This small molecule binds to this protein.
Small molecule (SMILES): CC(=O)N[C@H]1[C@H](O[C@H]2[C@H](O)[C@@H](NC(C)=O)CO[C@@H]2CO)O[C@H](CO)[C@@H](O)[C@@H]1O

Binding-site contacts:
Ligand atom O3 contacts residue HIS1101 of chain 1.B at 4.4 Å.
Ligand atom N2 contacts residue THR1100 of chain 1.B at 3.8 Å.
Ligand atom O4 contacts residue HIS1101 of chain 1.B at 3.4 Å.
Ligand atom C1 contacts residue PHE1103 of chain 1.B at 4.4 Å (hydrophobic).
Ligand atom C8 contacts residue ASN1098 of chain 1.B at 3.4 Å.
Ligand atom C4 contacts residue ASN1098 of chain 1.B at 4.2 Å.
Ligand atom O5 contacts residue HIS1101 of chain 1.B at 3.9 Å.
Ligand atom C2 contacts residue HIS1101 of chain 1.B at 4.3 Å.
Ligand atom C1 contacts residue HIS1101 of chain 1.B at 3.8 Å.
Ligand atom N2 contacts residue ASN1098 of chain 1.B at 2.9 Å (h-bond).
Ligand atom O6 contacts residue PHE1103 of chain 1.B at 4.0 Å.
Ligand atom C3 contacts residue THR1100 of chain 1.B at 4.4 Å.
Ligand atom C7 contacts residue ASN1098 of chain 1.B at 3.2 Å.
Ligand atom C1 contacts residue THR1100 of chain 1.B at 4.4 Å.
Ligand atom C3 contacts residue HIS1101 of chain 1.B at 3.5 Å.
Ligand atom C1 contacts residue ASN1098 of chain 1.B at 1.4 Å.
Ligand atom C3 contacts residue ASN1098 of chain 1.B at 3.8 Å.
Ligand atom C6 contacts residue HIS1101 of chain 1.B at 4.3 Å.
Ligand atom C5 contacts residue ASN1098 of chain 1.B at 3.6 Å.
Ligand atom C6 contacts residue PHE1103 of chain 1.B at 3.7 Å (hydrophobic).
Ligand atom C8 contacts residue THR1100 of chain 1.B at 4.3 Å.
Ligand atom C5 contacts residue HIS1101 of chain 1.B at 3.3 Å.
Ligand atom C2 contacts residue ASN1098 of chain 1.B at 2.5 Å.
Ligand atom O7 contacts residue ASN1098 of chain 1.B at 3.2 Å (h-bond).
Ligand atom C2 contacts residue THR1100 of chain 1.B at 4.4 Å.
Ligand atom C4 contacts residue HIS1101 of chain 1.B at 3.8 Å.
Ligand atom O5 contacts residue ASN1098 of chain 1.B at 2.3 Å (h-bond).
Ligand atom O5 contacts residue PHE1103 of chain 1.B at 3.9 Å.
Ligand atom C5 contacts residue PHE1103 of chain 1.B at 4.0 Å (hydrophobic).

Sequence of chain 1.B:
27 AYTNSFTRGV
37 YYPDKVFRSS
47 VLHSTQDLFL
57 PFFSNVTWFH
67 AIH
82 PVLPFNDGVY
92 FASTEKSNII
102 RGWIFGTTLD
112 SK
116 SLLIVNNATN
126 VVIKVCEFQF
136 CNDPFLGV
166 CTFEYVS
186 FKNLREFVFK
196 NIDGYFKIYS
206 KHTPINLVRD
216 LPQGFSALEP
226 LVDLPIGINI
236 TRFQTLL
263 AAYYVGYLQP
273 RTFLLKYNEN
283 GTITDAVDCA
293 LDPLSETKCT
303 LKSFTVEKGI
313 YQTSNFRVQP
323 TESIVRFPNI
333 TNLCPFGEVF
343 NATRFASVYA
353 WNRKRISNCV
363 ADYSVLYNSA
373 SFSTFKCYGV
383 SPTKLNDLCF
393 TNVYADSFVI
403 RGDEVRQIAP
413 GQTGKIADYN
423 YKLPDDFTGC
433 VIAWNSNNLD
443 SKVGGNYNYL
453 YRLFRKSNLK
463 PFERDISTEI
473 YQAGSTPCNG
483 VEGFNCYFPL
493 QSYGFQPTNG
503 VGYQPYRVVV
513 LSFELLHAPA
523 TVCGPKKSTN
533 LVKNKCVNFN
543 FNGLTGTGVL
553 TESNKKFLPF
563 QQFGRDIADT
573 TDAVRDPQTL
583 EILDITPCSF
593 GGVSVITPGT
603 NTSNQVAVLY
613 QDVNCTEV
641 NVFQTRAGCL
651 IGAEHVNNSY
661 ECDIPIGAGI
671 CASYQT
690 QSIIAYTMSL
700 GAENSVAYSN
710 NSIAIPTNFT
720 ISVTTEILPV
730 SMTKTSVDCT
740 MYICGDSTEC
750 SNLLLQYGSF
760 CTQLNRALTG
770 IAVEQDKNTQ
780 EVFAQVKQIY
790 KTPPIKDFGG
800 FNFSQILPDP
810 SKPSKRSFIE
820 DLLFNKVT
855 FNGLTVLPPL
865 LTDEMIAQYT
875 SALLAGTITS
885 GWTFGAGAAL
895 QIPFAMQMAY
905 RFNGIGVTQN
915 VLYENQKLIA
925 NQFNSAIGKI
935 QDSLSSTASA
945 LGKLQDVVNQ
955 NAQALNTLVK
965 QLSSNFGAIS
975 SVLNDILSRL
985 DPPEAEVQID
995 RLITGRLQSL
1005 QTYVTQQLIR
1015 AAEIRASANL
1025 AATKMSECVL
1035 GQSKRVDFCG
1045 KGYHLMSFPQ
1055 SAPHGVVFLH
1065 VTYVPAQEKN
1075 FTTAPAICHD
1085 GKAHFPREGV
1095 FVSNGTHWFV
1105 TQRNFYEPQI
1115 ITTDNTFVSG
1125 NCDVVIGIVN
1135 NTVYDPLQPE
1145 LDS